This protein binds this small molecule.
Small molecule (SMILES): CC(=O)N[C@H]1[C@H](O[C@H]2[C@H](O)[C@@H](NC(C)=O)CO[C@@H]2CO)O[C@H](CO)[C@@H](O)[C@@H]1O

Sequence of chain 1.C:
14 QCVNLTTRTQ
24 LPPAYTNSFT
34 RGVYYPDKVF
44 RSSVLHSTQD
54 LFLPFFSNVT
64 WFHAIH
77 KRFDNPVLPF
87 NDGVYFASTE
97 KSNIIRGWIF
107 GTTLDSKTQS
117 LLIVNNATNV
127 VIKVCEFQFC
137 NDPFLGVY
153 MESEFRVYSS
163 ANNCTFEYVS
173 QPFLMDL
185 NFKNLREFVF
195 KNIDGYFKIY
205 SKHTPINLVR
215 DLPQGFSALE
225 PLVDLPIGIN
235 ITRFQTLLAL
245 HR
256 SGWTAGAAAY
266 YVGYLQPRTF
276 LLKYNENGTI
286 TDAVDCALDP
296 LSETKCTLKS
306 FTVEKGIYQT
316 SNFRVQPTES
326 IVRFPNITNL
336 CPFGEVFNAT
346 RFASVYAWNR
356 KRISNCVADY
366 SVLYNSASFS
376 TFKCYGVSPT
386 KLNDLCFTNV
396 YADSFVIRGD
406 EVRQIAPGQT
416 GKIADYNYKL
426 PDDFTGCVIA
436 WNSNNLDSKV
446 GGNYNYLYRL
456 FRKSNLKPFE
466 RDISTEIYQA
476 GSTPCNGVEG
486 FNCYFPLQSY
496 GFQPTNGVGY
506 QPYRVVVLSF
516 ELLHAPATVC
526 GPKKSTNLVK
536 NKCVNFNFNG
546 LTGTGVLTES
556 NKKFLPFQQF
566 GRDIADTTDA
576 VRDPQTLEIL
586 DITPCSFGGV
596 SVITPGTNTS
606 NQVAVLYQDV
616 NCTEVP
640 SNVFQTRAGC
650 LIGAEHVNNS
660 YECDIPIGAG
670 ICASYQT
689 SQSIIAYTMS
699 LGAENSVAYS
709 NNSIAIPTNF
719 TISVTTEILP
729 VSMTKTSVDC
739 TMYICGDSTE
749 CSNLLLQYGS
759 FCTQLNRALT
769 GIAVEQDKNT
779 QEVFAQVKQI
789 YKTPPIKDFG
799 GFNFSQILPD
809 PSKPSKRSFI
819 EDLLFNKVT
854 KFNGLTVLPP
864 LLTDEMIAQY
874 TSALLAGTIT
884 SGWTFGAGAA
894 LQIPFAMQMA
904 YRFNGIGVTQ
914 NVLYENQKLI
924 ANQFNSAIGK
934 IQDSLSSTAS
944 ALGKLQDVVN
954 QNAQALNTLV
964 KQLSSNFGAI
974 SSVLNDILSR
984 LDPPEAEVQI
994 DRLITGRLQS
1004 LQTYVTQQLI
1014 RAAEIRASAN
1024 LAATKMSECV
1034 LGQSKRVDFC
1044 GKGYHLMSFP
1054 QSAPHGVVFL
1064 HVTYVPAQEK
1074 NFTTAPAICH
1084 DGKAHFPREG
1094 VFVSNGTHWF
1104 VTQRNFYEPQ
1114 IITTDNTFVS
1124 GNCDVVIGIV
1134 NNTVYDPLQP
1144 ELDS

Sequence of chain 1.A:
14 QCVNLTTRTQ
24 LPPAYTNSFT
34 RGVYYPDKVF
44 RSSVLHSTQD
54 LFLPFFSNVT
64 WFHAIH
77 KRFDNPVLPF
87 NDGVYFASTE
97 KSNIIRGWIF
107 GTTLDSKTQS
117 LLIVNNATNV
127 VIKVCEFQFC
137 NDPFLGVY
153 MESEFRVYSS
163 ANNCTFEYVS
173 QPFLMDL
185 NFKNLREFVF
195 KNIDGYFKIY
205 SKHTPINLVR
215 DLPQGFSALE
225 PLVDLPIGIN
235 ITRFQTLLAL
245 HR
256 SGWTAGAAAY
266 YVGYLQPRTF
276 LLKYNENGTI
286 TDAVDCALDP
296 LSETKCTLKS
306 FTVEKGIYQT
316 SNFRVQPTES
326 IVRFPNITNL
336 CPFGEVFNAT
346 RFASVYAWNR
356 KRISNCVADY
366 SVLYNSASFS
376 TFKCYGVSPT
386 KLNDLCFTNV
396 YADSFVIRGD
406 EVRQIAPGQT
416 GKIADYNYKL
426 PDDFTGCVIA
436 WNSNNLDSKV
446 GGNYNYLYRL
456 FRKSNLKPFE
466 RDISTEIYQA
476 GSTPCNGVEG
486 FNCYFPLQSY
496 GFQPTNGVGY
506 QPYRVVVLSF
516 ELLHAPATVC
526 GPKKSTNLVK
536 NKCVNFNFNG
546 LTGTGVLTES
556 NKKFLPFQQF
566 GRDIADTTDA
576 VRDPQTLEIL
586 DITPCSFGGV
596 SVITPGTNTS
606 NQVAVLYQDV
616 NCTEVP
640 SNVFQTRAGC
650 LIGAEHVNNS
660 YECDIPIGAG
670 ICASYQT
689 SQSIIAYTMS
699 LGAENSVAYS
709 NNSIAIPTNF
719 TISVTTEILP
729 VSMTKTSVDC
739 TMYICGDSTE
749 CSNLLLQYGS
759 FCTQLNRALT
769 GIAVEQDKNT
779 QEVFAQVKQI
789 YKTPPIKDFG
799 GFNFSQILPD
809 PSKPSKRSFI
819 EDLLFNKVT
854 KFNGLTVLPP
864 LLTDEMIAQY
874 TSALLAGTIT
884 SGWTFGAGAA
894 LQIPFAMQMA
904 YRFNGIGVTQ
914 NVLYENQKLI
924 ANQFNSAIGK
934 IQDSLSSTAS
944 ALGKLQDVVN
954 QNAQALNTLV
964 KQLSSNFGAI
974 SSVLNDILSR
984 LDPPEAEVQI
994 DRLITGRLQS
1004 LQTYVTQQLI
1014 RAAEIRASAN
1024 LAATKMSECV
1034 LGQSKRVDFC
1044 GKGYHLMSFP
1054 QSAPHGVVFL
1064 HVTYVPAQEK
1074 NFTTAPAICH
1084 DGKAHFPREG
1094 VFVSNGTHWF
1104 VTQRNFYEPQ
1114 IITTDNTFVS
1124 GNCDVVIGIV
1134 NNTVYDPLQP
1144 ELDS

Binding-site contacts:
Ligand atom C6 contacts residue THR108 of chain 1.C at 4.2 Å.
Ligand atom O6 contacts residue THR236 of chain 1.C at 4.3 Å.
Ligand atom C5 contacts residue ASN234 of chain 1.C at 3.7 Å.
Ligand atom O6 contacts residue THR108 of chain 1.C at 3.3 Å.
Ligand atom O7 contacts residue ASN234 of chain 1.C at 4.2 Å.
Ligand atom C4 contacts residue ASN234 of chain 1.C at 4.2 Å.
Ligand atom C7 contacts residue ASN234 of chain 1.C at 3.7 Å.
Ligand atom C3 contacts residue ASN234 of chain 1.C at 3.8 Å.
Ligand atom C1 contacts residue ASN234 of chain 1.C at 1.4 Å.
Ligand atom O7 contacts residue GLU465 of chain 1.A at 4.5 Å.
Ligand atom N2 contacts residue ASN234 of chain 1.C at 2.8 Å (h-bond).
Ligand atom O5 contacts residue ASN234 of chain 1.C at 2.4 Å (h-bond).
Ligand atom O5 contacts residue THR108 of chain 1.C at 3.7 Å.
Ligand atom C2 contacts residue ASN234 of chain 1.C at 2.4 Å.